This small molecule binds to this protein.
Small molecule (SMILES): NCC(=O)O

Binding-site contacts:
Ligand atom C contacts residue MN1 of chain 1.D at 3.6 Å.
Ligand atom N contacts residue PRO1 of chain 1.G at 3.7 Å.
Ligand atom CA contacts residue PRO1 of chain 1.G at 2.5 Å (hydrophobic).
Ligand atom N contacts residue ILE238 of chain 1.A at 4.2 Å.
Ligand atom N contacts residue MN1 of chain 1.C at 3.9 Å.
Ligand atom CA contacts residue ILE238 of chain 1.A at 3.8 Å (hydrophobic).
Ligand atom C contacts residue PRO1 of chain 1.G at 1.4 Å (hydrophobic).
Ligand atom C contacts residue OH1 of chain 1.E at 2.7 Å.
Ligand atom C contacts residue ASP270 of chain 1.A at 4.1 Å.
Ligand atom O contacts residue HIS371 of chain 1.A at 2.7 Å (h-bond).
Ligand atom N contacts residue MN1 of chain 1.D at 3.0 Å.
Ligand atom C contacts residue MN1 of chain 1.C at 3.2 Å.
Ligand atom O contacts residue PRO1 of chain 1.G at 2.3 Å (h-bond).
Ligand atom C contacts residue HIS249 of chain 1.A at 3.8 Å.
Ligand atom O contacts residue OH1 of chain 1.E at 3.0 Å (h-bond).
Ligand atom O contacts residue MN1 of chain 1.C at 2.5 Å.
Ligand atom O contacts residue ASP281 of chain 1.A at 3.6 Å (salt-bridge).
Ligand atom CA contacts residue MN1 of chain 1.D at 3.1 Å.
Ligand atom N contacts residue OH1 of chain 1.E at 3.4 Å (h-bond).
Ligand atom CA contacts residue MN1 of chain 1.C at 4.0 Å.
Ligand atom CA contacts residue ASP270 of chain 1.A at 3.3 Å.
Ligand atom O contacts residue MN1 of chain 1.D at 3.9 Å.
Ligand atom N contacts residue ASP270 of chain 1.A at 3.8 Å.
Ligand atom C contacts residue GLU406 of chain 1.A at 4.1 Å.
Ligand atom N contacts residue TYR235 of chain 1.A at 3.6 Å.
Ligand atom N contacts residue ASP281 of chain 1.A at 3.4 Å (salt-bridge).
Ligand atom O contacts residue HIS364 of chain 1.A at 3.4 Å (h-bond).
Ligand atom CA contacts residue ASP281 of chain 1.A at 4.3 Å.
Ligand atom CA contacts residue HIS249 of chain 1.A at 3.9 Å.
Ligand atom O contacts residue GLU406 of chain 1.A at 3.9 Å.
Ligand atom CA contacts residue OH1 of chain 1.E at 2.9 Å.
Ligand atom C contacts residue ASP281 of chain 1.A at 4.2 Å.
Ligand atom C contacts residue HIS371 of chain 1.A at 3.7 Å.

Sequence of chain 1.A:
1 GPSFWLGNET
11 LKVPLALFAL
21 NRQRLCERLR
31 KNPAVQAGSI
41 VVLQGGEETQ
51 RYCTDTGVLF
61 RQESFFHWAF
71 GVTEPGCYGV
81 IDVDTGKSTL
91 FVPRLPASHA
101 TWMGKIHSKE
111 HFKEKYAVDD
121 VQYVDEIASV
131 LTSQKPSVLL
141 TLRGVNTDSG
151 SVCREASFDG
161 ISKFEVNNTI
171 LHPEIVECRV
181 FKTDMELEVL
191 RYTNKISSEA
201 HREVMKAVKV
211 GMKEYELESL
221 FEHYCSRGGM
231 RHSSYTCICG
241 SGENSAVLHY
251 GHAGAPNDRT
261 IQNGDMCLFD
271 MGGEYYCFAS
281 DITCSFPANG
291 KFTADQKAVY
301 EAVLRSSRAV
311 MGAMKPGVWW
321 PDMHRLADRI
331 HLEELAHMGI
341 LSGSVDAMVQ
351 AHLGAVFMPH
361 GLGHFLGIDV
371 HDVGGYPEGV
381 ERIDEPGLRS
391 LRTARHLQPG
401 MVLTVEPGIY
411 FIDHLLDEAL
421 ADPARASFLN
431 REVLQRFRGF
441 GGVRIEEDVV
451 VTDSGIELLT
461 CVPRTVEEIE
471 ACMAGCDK